Binding-site contacts:
Ligand atom N2 contacts residue GLU392 of chain 1.A at 2.5 Å (salt-bridge).
Ligand atom O7 contacts residue LYS393 of chain 1.A at 2.9 Å (salt-bridge).
Ligand atom C1 contacts residue SER398 of chain 1.A at 3.4 Å.
Ligand atom O5 contacts residue ASN312 of chain 1.A at 2.2 Å (h-bond).
Ligand atom C2 contacts residue GLU392 of chain 1.A at 3.5 Å.
Ligand atom C7 contacts residue LYS393 of chain 1.A at 3.1 Å.
Ligand atom O6 contacts residue ALA399 of chain 1.A at 3.5 Å (h-bond).
Ligand atom C2 contacts residue ASN312 of chain 1.A at 2.3 Å.
Ligand atom C7 contacts residue ASN312 of chain 1.A at 3.8 Å.
Ligand atom C4 contacts residue ASN312 of chain 1.A at 4.0 Å.
Ligand atom C1 contacts residue ASN312 of chain 1.A at 1.4 Å.
Ligand atom C8 contacts residue ASN312 of chain 1.A at 3.9 Å.
Ligand atom C6 contacts residue SER398 of chain 1.A at 3.3 Å.
Ligand atom C1 contacts residue GLU392 of chain 1.A at 3.8 Å.
Ligand atom C5 contacts residue ASN312 of chain 1.A at 3.6 Å.
Ligand atom C2 contacts residue SER398 of chain 1.A at 4.4 Å.
Ligand atom C4 contacts residue SER398 of chain 1.A at 4.3 Å.
Ligand atom O3 contacts residue GLU392 of chain 1.A at 4.5 Å.
Ligand atom C6 contacts residue ASP400 of chain 1.A at 4.4 Å.
Ligand atom O6 contacts residue TYR356 of chain 1.A at 4.4 Å.
Ligand atom C3 contacts residue ASN312 of chain 1.A at 3.6 Å.
Ligand atom N2 contacts residue ASN312 of chain 1.A at 3.0 Å (h-bond).
Ligand atom C8 contacts residue HIS394 of chain 1.A at 3.7 Å.
Ligand atom O5 contacts residue SER398 of chain 1.A at 2.4 Å (h-bond).
Ligand atom C5 contacts residue SER398 of chain 1.A at 3.5 Å.
Ligand atom O7 contacts residue GLU392 of chain 1.A at 3.1 Å (salt-bridge).
Ligand atom C3 contacts residue GLU392 of chain 1.A at 3.9 Å.
Ligand atom O6 contacts residue SER398 of chain 1.A at 2.8 Å (h-bond).
Ligand atom C8 contacts residue LYS393 of chain 1.A at 3.4 Å.
Ligand atom N2 contacts residue LYS393 of chain 1.A at 4.0 Å.
Ligand atom O6 contacts residue ASP400 of chain 1.A at 3.9 Å.
Ligand atom C7 contacts residue GLU392 of chain 1.A at 3.2 Å.

A protein and the small-molecule ligand that binds it are described below.
Small molecule (SMILES): CC(=O)N[C@H]1[C@H](O[C@H]2[C@H](O)[C@@H](NC(C)=O)CO[C@@H]2CO)O[C@H](CO)[C@@H](O)[C@@H]1O

Sequence of chain 1.A:
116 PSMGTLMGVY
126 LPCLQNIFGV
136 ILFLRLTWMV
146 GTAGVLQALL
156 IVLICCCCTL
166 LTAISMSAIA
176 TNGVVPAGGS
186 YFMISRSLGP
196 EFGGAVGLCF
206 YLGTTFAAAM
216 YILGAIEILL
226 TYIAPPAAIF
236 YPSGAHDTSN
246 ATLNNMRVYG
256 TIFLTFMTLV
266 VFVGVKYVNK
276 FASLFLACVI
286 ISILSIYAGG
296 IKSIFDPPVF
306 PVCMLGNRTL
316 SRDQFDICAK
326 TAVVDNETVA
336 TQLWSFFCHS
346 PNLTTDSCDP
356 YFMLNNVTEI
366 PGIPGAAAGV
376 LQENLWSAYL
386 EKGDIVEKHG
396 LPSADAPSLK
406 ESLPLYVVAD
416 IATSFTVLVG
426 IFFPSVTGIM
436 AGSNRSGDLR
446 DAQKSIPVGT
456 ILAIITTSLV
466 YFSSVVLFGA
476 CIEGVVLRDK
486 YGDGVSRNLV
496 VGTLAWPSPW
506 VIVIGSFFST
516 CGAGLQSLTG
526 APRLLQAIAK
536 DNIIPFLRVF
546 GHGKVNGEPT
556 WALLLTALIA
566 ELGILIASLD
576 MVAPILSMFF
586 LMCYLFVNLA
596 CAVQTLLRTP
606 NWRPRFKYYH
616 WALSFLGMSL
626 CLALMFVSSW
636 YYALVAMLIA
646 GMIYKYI